A small-molecule ligand and the protein it binds are described below.
Small molecule (SMILES): CC[C@H](C)[C@H](NC(=O)[C@H](Cc1ccccc1)NC(=O)[C@H](C)N)C(=O)N[C@H](C(=O)N[C@H](C=O)CC(=O)O)[C@@H](C)CC

Sequence of chain 1.E:
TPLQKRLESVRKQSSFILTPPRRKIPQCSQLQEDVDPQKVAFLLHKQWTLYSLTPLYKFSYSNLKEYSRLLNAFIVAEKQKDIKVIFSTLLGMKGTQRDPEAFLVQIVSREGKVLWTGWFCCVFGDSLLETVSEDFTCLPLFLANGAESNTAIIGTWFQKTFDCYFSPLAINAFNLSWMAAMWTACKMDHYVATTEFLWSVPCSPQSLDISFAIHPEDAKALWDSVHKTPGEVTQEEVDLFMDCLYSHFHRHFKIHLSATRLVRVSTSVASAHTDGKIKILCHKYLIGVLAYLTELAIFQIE

Binding-site contacts:
Ligand atom CB contacts residue LYS270 of chain 1.G at 3.5 Å.
Ligand atom O contacts residue PHE334 of chain 1.G at 3.0 Å.
Ligand atom CD1 contacts residue LYS329 of chain 1.G at 3.2 Å.
Ligand atom CA contacts residue ILE336 of chain 1.G at 3.1 Å (hydrophobic).
Ligand atom O contacts residue ILE336 of chain 1.G at 2.7 Å (h-bond).
Ligand atom CG2 contacts residue ILE336 of chain 1.G at 3.4 Å (hydrophobic).
Ligand atom CG1 contacts residue ILE336 of chain 1.G at 3.1 Å (hydrophobic).
Ligand atom C contacts residue ILE336 of chain 1.G at 3.6 Å (hydrophobic).
Ligand atom O contacts residue PHE295 of chain 1.E at 3.4 Å.
Ligand atom CB contacts residue LEU322 of chain 1.G at 3.4 Å (hydrophobic).
Ligand atom CB contacts residue HIS294 of chain 1.E at 3.5 Å.
Ligand atom N contacts residue TYR269 of chain 1.G at 3.4 Å.
Ligand atom N contacts residue LEU271 of chain 1.G at 3.5 Å.
Ligand atom C contacts residue LYS270 of chain 1.G at 3.3 Å.
Ligand atom CG2 contacts residue LYS270 of chain 1.G at 3.2 Å.
Ligand atom CB contacts residue TYR269 of chain 1.G at 3.4 Å (hydrophobic).
Ligand atom O contacts residue LYS270 of chain 1.G at 2.5 Å (salt-bridge).
Ligand atom O contacts residue GLN268 of chain 1.G at 2.8 Å (h-bond).
Ligand atom CG1 contacts residue PHE334 of chain 1.G at 3.4 Å (hydrophobic).
Ligand atom C contacts residue GLN268 of chain 1.G at 3.4 Å.
Ligand atom CD1 contacts residue GLU272 of chain 1.G at 3.6 Å.
Ligand atom O contacts residue HIS294 of chain 1.E at 3.4 Å.
Ligand atom CB contacts residue THR273 of chain 1.G at 3.5 Å.
Ligand atom CA contacts residue PHE334 of chain 1.G at 2.9 Å (hydrophobic).
Ligand atom CD2 contacts residue ASP338 of chain 1.G at 3.0 Å.
Ligand atom N contacts residue PHE334 of chain 1.G at 3.6 Å (h-bond).
Ligand atom CD1 contacts residue ASP338 of chain 1.G at 3.4 Å.
Ligand atom CE2 contacts residue LYS339 of chain 1.G at 3.6 Å.
Ligand atom CG contacts residue PHE334 of chain 1.G at 3.4 Å (hydrophobic).
Ligand atom O contacts residue LEU322 of chain 1.G at 3.3 Å.
Ligand atom CD1 contacts residue PHE334 of chain 1.G at 3.4 Å (hydrophobic).
Ligand atom N contacts residue PHE295 of chain 1.E at 3.2 Å.
Ligand atom CB contacts residue PHE334 of chain 1.G at 3.6 Å (hydrophobic).
Ligand atom N contacts residue ILE295 of chain 1.G at 3.4 Å.
Ligand atom N contacts residue LEU322 of chain 1.G at 3.4 Å.
Ligand atom CB contacts residue ILE336 of chain 1.G at 3.6 Å (hydrophobic).
Ligand atom OD2 contacts residue LYS335 of chain 1.G at 3.3 Å.
Ligand atom OD1 contacts residue PHE334 of chain 1.G at 3.2 Å (h-bond).
Ligand atom CA contacts residue LEU271 of chain 1.G at 3.3 Å (hydrophobic).
Ligand atom C contacts residue LYS270 of chain 1.G at 3.5 Å.

Sequence of chain 1.G:
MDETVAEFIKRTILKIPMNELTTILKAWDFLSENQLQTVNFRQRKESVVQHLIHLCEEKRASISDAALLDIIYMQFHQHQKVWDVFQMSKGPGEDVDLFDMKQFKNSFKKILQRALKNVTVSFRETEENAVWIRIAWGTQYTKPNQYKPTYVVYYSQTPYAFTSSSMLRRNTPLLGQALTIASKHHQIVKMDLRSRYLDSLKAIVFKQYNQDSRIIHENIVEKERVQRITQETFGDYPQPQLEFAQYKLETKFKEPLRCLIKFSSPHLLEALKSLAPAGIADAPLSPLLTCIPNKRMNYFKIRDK